Sequence of chain 1.A:
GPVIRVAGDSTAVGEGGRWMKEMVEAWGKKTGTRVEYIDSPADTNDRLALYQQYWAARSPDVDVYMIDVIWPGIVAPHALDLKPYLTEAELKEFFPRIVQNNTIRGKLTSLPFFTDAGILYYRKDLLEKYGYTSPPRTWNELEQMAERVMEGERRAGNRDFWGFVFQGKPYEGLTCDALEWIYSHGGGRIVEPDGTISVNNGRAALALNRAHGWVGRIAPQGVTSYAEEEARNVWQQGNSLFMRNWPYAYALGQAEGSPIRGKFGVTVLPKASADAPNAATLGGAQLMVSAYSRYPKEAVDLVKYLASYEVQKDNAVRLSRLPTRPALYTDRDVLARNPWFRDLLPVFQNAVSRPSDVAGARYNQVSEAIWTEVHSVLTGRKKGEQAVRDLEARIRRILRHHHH

This small molecule binds to this protein.
Small molecule (SMILES): OC[C@H]1O[C@@](CO)(O[C@H]2O[C@H](CO)[C@@H](O)[C@H](O)[C@H]2O)[C@@H](O)[C@@H]1O

Binding-site contacts:
Ligand atom O1 contacts residue VAL15 of chain 1.A at 3.7 Å.
Ligand atom O6 contacts residue ASP11 of chain 1.A at 2.8 Å (salt-bridge).
Ligand atom C2 contacts residue ASP118 of chain 1.A at 3.5 Å.
Ligand atom O2 contacts residue GLY286 of chain 1.A at 2.9 Å (h-bond).
Ligand atom O4 contacts residue PHE116 of chain 1.A at 3.8 Å.
Ligand atom O4 contacts residue THR46 of chain 1.A at 3.6 Å.
Ligand atom C4 contacts residue ASP118 of chain 1.A at 3.8 Å.
Ligand atom O6 contacts residue ARG49 of chain 1.A at 2.8 Å (salt-bridge).
Ligand atom C3 contacts residue ARG356 of chain 1.A at 3.8 Å.
Ligand atom O2 contacts residue GLY285 of chain 1.A at 3.8 Å.
Ligand atom C1 contacts residue ASP118 of chain 1.A at 3.6 Å.
Ligand atom O4 contacts residue ARG323 of chain 1.A at 3.1 Å (salt-bridge).
Ligand atom O3 contacts residue GLY285 of chain 1.A at 3.2 Å.
Ligand atom C3 contacts residue ASP118 of chain 1.A at 3.7 Å.
Ligand atom C1 contacts residue TRP248 of chain 1.A at 3.5 Å (hydrophobic).
Ligand atom O6 contacts residue MET68 of chain 1.A at 3.8 Å.
Ligand atom O5 contacts residue GLU230 of chain 1.A at 3.4 Å (salt-bridge).
Ligand atom C6 contacts residue GLU230 of chain 1.A at 3.5 Å.
Ligand atom C2 contacts residue GLY286 of chain 1.A at 3.8 Å.
Ligand atom O2 contacts residue ASP118 of chain 1.A at 2.7 Å (salt-bridge).
Ligand atom O3 contacts residue GLY286 of chain 1.A at 3.1 Å (h-bond).
Ligand atom O6 contacts residue TYR173 of chain 1.A at 3.6 Å.
Ligand atom C6 contacts residue ASP11 of chain 1.A at 3.5 Å.
Ligand atom O4 contacts residue ASP70 of chain 1.A at 2.7 Å (salt-bridge).
Ligand atom O4 contacts residue ARG356 of chain 1.A at 2.9 Å (salt-bridge).
Ligand atom C6 contacts residue GLY175 of chain 1.A at 3.8 Å.
Ligand atom C4 contacts residue ARG356 of chain 1.A at 3.6 Å.
Ligand atom O1 contacts residue GLU230 of chain 1.A at 3.4 Å.
Ligand atom C3 contacts residue ASP70 of chain 1.A at 3.3 Å.
Ligand atom O6 contacts residue GLU230 of chain 1.A at 2.7 Å (salt-bridge).
Ligand atom C1 contacts residue GLU230 of chain 1.A at 3.5 Å.
Ligand atom O6 contacts residue GLY175 of chain 1.A at 3.6 Å.
Ligand atom O3 contacts residue TYR250 of chain 1.A at 3.7 Å.
Ligand atom O3 contacts residue ASP118 of chain 1.A at 2.7 Å (salt-bridge).
Ligand atom C4 contacts residue ASP70 of chain 1.A at 3.7 Å.
Ligand atom O4 contacts residue GLU174 of chain 1.A at 3.8 Å.
Ligand atom O5 contacts residue TRP248 of chain 1.A at 3.0 Å (h-bond).
Ligand atom O3 contacts residue TRP248 of chain 1.A at 3.3 Å.
Ligand atom O3 contacts residue ASP70 of chain 1.A at 2.6 Å (salt-bridge).
Ligand atom O3 contacts residue ARG356 of chain 1.A at 2.9 Å (salt-bridge).